Sequence of chain 1.I:
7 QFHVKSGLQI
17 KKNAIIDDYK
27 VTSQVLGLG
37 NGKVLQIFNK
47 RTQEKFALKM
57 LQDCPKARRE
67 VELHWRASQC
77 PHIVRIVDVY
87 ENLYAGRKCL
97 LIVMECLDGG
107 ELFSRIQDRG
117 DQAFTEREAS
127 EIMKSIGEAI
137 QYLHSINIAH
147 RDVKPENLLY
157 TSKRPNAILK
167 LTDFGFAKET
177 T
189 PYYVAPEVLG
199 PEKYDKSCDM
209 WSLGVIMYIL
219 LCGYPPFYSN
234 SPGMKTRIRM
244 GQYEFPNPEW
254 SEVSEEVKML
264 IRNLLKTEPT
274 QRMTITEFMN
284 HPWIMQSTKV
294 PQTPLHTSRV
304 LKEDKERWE

The protein below binds the small molecule below.
Small molecule (SMILES): O=C1NCCc2[nH]c(-c3ccnc(-c4cnc5ccccc5c4)c3)cc21

Binding-site contacts:
Ligand atom N1 contacts residue LEU32 of chain 1.I at 3.9 Å.
Ligand atom C11 contacts residue ALA53 of chain 1.I at 3.5 Å (hydrophobic).
Ligand atom C23 contacts residue LYS159 of chain 1.I at 4.0 Å.
Ligand atom C25 contacts residue LEU103 of chain 1.I at 3.9 Å (hydrophobic).
Ligand atom C10 contacts residue GLU101 of chain 1.I at 3.3 Å.
Ligand atom C10 contacts residue CYS102 of chain 1.I at 3.8 Å (hydrophobic).
Ligand atom C20 contacts residue LEU103 of chain 1.I at 3.4 Å (hydrophobic).
Ligand atom C17 contacts residue LEU103 of chain 1.I at 3.9 Å (hydrophobic).
Ligand atom C21 contacts residue ASP104 of chain 1.I at 4.0 Å.
Ligand atom C10 contacts residue LEU103 of chain 1.I at 3.3 Å (hydrophobic).
Ligand atom C18 contacts residue LEU32 of chain 1.I at 3.9 Å (hydrophobic).
Ligand atom C3 contacts residue VAL40 of chain 1.I at 3.9 Å (hydrophobic).
Ligand atom C23 contacts residue ASP104 of chain 1.I at 3.9 Å.
Ligand atom O26 contacts residue THR168 of chain 1.I at 4.1 Å.
Ligand atom C19 contacts residue LEU103 of chain 1.I at 2.9 Å (hydrophobic).
Ligand atom C4 contacts residue VAL40 of chain 1.I at 3.9 Å (hydrophobic).
Ligand atom C17 contacts residue CYS102 of chain 1.I at 3.2 Å (hydrophobic).
Ligand atom C18 contacts residue CYS102 of chain 1.I at 4.1 Å (hydrophobic).
Ligand atom C21 contacts residue LEU103 of chain 1.I at 4.0 Å (hydrophobic).
Ligand atom C14 contacts residue LEU103 of chain 1.I at 3.6 Å (hydrophobic).
Ligand atom C6 contacts residue ASP169 of chain 1.I at 3.9 Å.
Ligand atom C9 contacts residue ASN153 of chain 1.I at 4.0 Å.
Ligand atom C24 contacts residue ASP104 of chain 1.I at 3.8 Å.
Ligand atom C10 contacts residue ALA53 of chain 1.I at 3.1 Å (hydrophobic).
Ligand atom N15 contacts residue ALA53 of chain 1.I at 3.6 Å.
Ligand atom N16 contacts residue CYS102 of chain 1.I at 3.7 Å.
Ligand atom N16 contacts residue LEU32 of chain 1.I at 3.5 Å.
Ligand atom N15 contacts residue CYS102 of chain 1.I at 3.6 Å (h-bond).
Ligand atom C8 contacts residue ASN153 of chain 1.I at 3.9 Å.
Ligand atom N7 contacts residue ASP169 of chain 1.I at 3.4 Å.
Ligand atom C13 contacts residue LEU155 of chain 1.I at 3.9 Å (hydrophobic).
Ligand atom C2 contacts residue LEU155 of chain 1.I at 4.1 Å (hydrophobic).
Ligand atom C18 contacts residue LEU103 of chain 1.I at 3.2 Å (hydrophobic).
Ligand atom N1 contacts residue LEU155 of chain 1.I at 3.7 Å.
Ligand atom C8 contacts residue LEU34 of chain 1.I at 3.3 Å (hydrophobic).
Ligand atom O26 contacts residue ASP169 of chain 1.I at 3.3 Å (salt-bridge).
Ligand atom O26 contacts residue LYS55 of chain 1.I at 3.6 Å.
Ligand atom N15 contacts residue LEU103 of chain 1.I at 3.0 Å (h-bond).
Ligand atom C17 contacts residue LEU32 of chain 1.I at 3.1 Å (hydrophobic).
Ligand atom C13 contacts residue LEU32 of chain 1.I at 3.8 Å (hydrophobic).